Sequence of chain 1.A:
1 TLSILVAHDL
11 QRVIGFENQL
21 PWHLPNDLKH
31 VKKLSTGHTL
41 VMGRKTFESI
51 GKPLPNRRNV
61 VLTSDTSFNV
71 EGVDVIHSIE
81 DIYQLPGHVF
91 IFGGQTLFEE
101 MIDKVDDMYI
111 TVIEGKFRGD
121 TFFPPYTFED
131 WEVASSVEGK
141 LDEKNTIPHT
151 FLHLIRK

Binding-site contacts:
Ligand atom C14 contacts residue ILE50 of chain 1.A at 3.6 Å (hydrophobic).
Ligand atom C7 contacts residue ASP27 of chain 1.A at 3.4 Å.
Ligand atom C2 contacts residue SER49 of chain 1.A at 3.4 Å.
Ligand atom C1 contacts residue LEU5 of chain 1.A at 3.6 Å (hydrophobic).
Ligand atom C5 contacts residue ASP27 of chain 1.A at 3.5 Å.
Ligand atom C9 contacts residue PHE92 of chain 1.A at 3.6 Å (hydrophobic).
Ligand atom C1 contacts residue PHE92 of chain 1.A at 3.6 Å (hydrophobic).
Ligand atom N4 contacts residue ASP27 of chain 1.A at 2.7 Å (salt-bridge).
Ligand atom N7 contacts residue NDP1 of chain 1.B at 3.5 Å (h-bond).
Ligand atom N4 contacts residue ALA7 of chain 1.A at 3.7 Å.
Ligand atom C10 contacts residue PHE92 of chain 1.A at 3.7 Å (hydrophobic).
Ligand atom C8 contacts residue LEU28 of chain 1.A at 3.5 Å (hydrophobic).
Ligand atom N8 contacts residue ASP27 of chain 1.A at 3.0 Å (salt-bridge).
Ligand atom C3 contacts residue VAL6 of chain 1.A at 3.6 Å (hydrophobic).
Ligand atom C10 contacts residue NDP1 of chain 1.B at 3.2 Å.
Ligand atom N4 contacts residue VAL31 of chain 1.A at 3.5 Å.
Ligand atom N8 contacts residue VAL31 of chain 1.A at 3.7 Å.
Ligand atom O2 contacts residue LEU28 of chain 1.A at 3.5 Å.
Ligand atom C9 contacts residue NDP1 of chain 1.B at 3.3 Å.
Ligand atom C3 contacts residue ASP27 of chain 1.A at 3.6 Å.
Ligand atom N2 contacts residue VAL6 of chain 1.A at 3.3 Å.
Ligand atom N8 contacts residue ALA7 of chain 1.A at 3.6 Å (h-bond).
Ligand atom N7 contacts residue LEU5 of chain 1.A at 2.9 Å (h-bond).
Ligand atom C7 contacts residue LEU20 of chain 1.A at 3.7 Å (hydrophobic).
Ligand atom N8 contacts residue THR111 of chain 1.A at 3.6 Å (h-bond).
Ligand atom C1 contacts residue NDP1 of chain 1.B at 3.2 Å.
Ligand atom N2 contacts residue ALA7 of chain 1.A at 3.6 Å (h-bond).
Ligand atom C13 contacts residue ILE50 of chain 1.A at 3.7 Å (hydrophobic).
Ligand atom N2 contacts residue NDP1 of chain 1.B at 3.6 Å.
Ligand atom C2 contacts residue ASN18 of chain 1.A at 3.6 Å.
Ligand atom C6 contacts residue NDP1 of chain 1.B at 3.4 Å.
Ligand atom C2 contacts residue NDP1 of chain 1.B at 3.2 Å.
Ligand atom C3 contacts residue ALA7 of chain 1.A at 3.5 Å (hydrophobic).
Ligand atom C11 contacts residue NDP1 of chain 1.B at 3.5 Å.
Ligand atom C3 contacts residue VAL31 of chain 1.A at 3.5 Å (hydrophobic).
Ligand atom C8 contacts residue ASP27 of chain 1.A at 3.7 Å.
Ligand atom N8 contacts residue VAL6 of chain 1.A at 3.4 Å (h-bond).
Ligand atom N7 contacts residue PHE92 of chain 1.A at 2.9 Å (h-bond).
Ligand atom C4 contacts residue LEU54 of chain 1.A at 3.7 Å (hydrophobic).
Ligand atom N2 contacts residue LEU5 of chain 1.A at 3.5 Å.

A small-molecule ligand and the protein it binds are described below.
Small molecule (SMILES): CCc1nc(N)nc(N)c1C#CCc1cc(OC)ccc1OC